Sequence of chain 52.F:
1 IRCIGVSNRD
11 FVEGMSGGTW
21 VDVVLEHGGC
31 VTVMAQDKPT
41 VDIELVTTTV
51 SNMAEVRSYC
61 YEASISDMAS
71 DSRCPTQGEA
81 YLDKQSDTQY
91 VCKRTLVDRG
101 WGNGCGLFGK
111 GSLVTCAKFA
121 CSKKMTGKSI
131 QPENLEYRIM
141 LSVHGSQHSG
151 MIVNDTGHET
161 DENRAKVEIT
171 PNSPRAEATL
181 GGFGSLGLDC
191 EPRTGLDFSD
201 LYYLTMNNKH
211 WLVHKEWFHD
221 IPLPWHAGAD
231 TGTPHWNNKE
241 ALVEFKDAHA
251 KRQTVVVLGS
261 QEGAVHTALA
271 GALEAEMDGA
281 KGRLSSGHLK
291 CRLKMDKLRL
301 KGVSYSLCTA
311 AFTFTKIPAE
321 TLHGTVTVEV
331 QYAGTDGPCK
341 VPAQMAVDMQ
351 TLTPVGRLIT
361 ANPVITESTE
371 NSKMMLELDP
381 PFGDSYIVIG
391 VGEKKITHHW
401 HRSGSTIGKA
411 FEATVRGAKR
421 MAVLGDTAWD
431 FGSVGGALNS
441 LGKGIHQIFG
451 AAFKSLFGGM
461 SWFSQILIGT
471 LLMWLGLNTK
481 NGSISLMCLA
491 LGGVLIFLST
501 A

Binding-site contacts:
Ligand atom C4 contacts residue THR156 of chain 52.F at 4.1 Å.
Ligand atom C1 contacts residue MET151 of chain 52.F at 3.6 Å (hydrophobic).
Ligand atom O5 contacts residue ASN154 of chain 52.F at 2.4 Å (h-bond).
Ligand atom C8 contacts residue GLY157 of chain 52.F at 4.5 Å.
Ligand atom C7 contacts residue MET151 of chain 52.F at 4.0 Å (hydrophobic).
Ligand atom C2 contacts residue HIS148 of chain 52.F at 4.2 Å.
Ligand atom C6 contacts residue ASN154 of chain 52.F at 3.0 Å.
Ligand atom N2 contacts residue THR156 of chain 52.F at 4.3 Å.
Ligand atom C4 contacts residue ASN154 of chain 52.F at 3.2 Å.
Ligand atom C6 contacts residue ASP155 of chain 52.F at 4.3 Å.
Ligand atom C2 contacts residue GLY150 of chain 52.F at 4.5 Å.
Ligand atom O5 contacts residue THR156 of chain 52.F at 3.8 Å.
Ligand atom C5 contacts residue ASN154 of chain 52.F at 2.1 Å.
Ligand atom O7 contacts residue HIS148 of chain 52.F at 3.3 Å (h-bond).
Ligand atom O4 contacts residue ASN154 of chain 52.F at 3.5 Å (h-bond).
Ligand atom O6 contacts residue ASP155 of chain 52.F at 4.2 Å.
Ligand atom C1 contacts residue ASN154 of chain 52.F at 2.5 Å.
Ligand atom O7 contacts residue THR156 of chain 52.F at 2.4 Å.
Ligand atom C5 contacts residue THR156 of chain 52.F at 3.2 Å.
Ligand atom C8 contacts residue THR156 of chain 52.F at 2.9 Å.
Ligand atom N2 contacts residue ASN154 of chain 52.F at 4.3 Å.
Ligand atom C8 contacts residue MET151 of chain 52.F at 4.1 Å (hydrophobic).
Ligand atom C2 contacts residue MET151 of chain 52.F at 4.1 Å (hydrophobic).
Ligand atom C6 contacts residue GLY157 of chain 52.F at 4.2 Å.
Ligand atom C3 contacts residue ASN154 of chain 52.F at 3.5 Å.
Ligand atom C2 contacts residue ASN154 of chain 52.F at 3.5 Å.
Ligand atom N2 contacts residue GLY150 of chain 52.F at 4.1 Å.
Ligand atom C7 contacts residue THR156 of chain 52.F at 3.4 Å.
Ligand atom N2 contacts residue MET151 of chain 52.F at 3.4 Å.
Ligand atom C8 contacts residue HIS148 of chain 52.F at 1.2 Å.
Ligand atom C1 contacts residue GLY150 of chain 52.F at 3.8 Å.
Ligand atom C7 contacts residue HIS148 of chain 52.F at 2.3 Å.
Ligand atom O4 contacts residue THR156 of chain 52.F at 4.2 Å.
Ligand atom O6 contacts residue THR156 of chain 52.F at 1.2 Å (h-bond).
Ligand atom O6 contacts residue ASN154 of chain 52.F at 2.4 Å (h-bond).
Ligand atom N2 contacts residue HIS148 of chain 52.F at 2.8 Å (h-bond).
Ligand atom O5 contacts residue ARG164 of chain 52.F at 4.3 Å.
Ligand atom C6 contacts residue THR156 of chain 52.F at 1.8 Å.

A small-molecule ligand and the protein it binds are described below.
Small molecule (SMILES): CC(=O)N[C@H]1[C@H](O[C@H]2[C@H](O)[C@@H](NC(C)=O)CO[C@@H]2CO)O[C@H](CO)[C@@H](O)[C@@H]1O